Sequence of chain 1.D:
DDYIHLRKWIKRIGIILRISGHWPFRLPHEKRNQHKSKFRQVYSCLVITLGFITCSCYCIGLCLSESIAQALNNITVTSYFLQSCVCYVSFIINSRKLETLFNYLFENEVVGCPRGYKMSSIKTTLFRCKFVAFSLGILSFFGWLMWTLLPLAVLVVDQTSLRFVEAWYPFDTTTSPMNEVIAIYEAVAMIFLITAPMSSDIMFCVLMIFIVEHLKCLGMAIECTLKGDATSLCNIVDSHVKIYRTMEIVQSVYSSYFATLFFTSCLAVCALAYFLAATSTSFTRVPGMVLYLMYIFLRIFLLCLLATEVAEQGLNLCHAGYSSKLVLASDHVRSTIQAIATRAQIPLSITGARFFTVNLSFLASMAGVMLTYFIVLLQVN

A small-molecule ligand and the protein it binds are described below.
Small molecule (SMILES): C=CCc1ccc(O)c(OC)c1

Binding-site contacts:
Ligand atom C5 contacts residue GLY158 of chain 1.D at 4.1 Å.
Ligand atom C5 contacts residue TRP159 of chain 1.D at 4.4 Å (hydrophobic).
Ligand atom O2 contacts residue TYR387 of chain 1.D at 3.2 Å.
Ligand atom C7 contacts residue MET213 of chain 1.D at 3.7 Å (hydrophobic).
Ligand atom C8 contacts residue VAL92 of chain 1.D at 4.4 Å (hydrophobic).
Ligand atom C9 contacts residue TRP162 of chain 1.D at 3.5 Å (hydrophobic).
Ligand atom C2 contacts residue MET213 of chain 1.D at 4.3 Å (hydrophobic).
Ligand atom C9 contacts residue MET213 of chain 1.D at 3.7 Å (hydrophobic).
Ligand atom C10 contacts residue ILE217 of chain 1.D at 3.9 Å (hydrophobic).
Ligand atom C1 contacts residue ILE217 of chain 1.D at 3.6 Å (hydrophobic).
Ligand atom O1 contacts residue TYR387 of chain 1.D at 4.5 Å.
Ligand atom O1 contacts residue TYR384 of chain 1.D at 3.7 Å.
Ligand atom C8 contacts residue TYR95 of chain 1.D at 4.1 Å (hydrophobic).
Ligand atom C7 contacts residue ILE217 of chain 1.D at 3.7 Å (hydrophobic).
Ligand atom C9 contacts residue VAL92 of chain 1.D at 3.5 Å (hydrophobic).
Ligand atom C8 contacts residue TYR384 of chain 1.D at 4.0 Å (hydrophobic).
Ligand atom O1 contacts residue TRP159 of chain 1.D at 4.3 Å.
Ligand atom C4 contacts residue ILE217 of chain 1.D at 4.2 Å (hydrophobic).
Ligand atom O1 contacts residue LEU383 of chain 1.D at 4.0 Å.
Ligand atom C10 contacts residue TYR387 of chain 1.D at 3.6 Å (hydrophobic).
Ligand atom C8 contacts residue MET213 of chain 1.D at 4.3 Å (hydrophobic).
Ligand atom C3 contacts residue ILE217 of chain 1.D at 4.3 Å (hydrophobic).
Ligand atom C6 contacts residue TYR384 of chain 1.D at 3.8 Å (hydrophobic).
Ligand atom C1 contacts residue TYR384 of chain 1.D at 3.6 Å (hydrophobic).
Ligand atom C4 contacts residue TRP162 of chain 1.D at 4.0 Å (hydrophobic).
Ligand atom C10 contacts residue SER155 of chain 1.D at 3.7 Å.
Ligand atom O1 contacts residue GLY158 of chain 1.D at 3.2 Å.
Ligand atom C10 contacts residue TYR95 of chain 1.D at 4.3 Å (hydrophobic).
Ligand atom C4 contacts residue TYR384 of chain 1.D at 4.0 Å (hydrophobic).
Ligand atom O2 contacts residue TYR384 of chain 1.D at 4.0 Å.
Ligand atom C6 contacts residue GLY158 of chain 1.D at 3.9 Å.
Ligand atom C4 contacts residue MET213 of chain 1.D at 4.2 Å (hydrophobic).
Ligand atom C2 contacts residue TYR384 of chain 1.D at 3.8 Å (hydrophobic).
Ligand atom C6 contacts residue TRP162 of chain 1.D at 4.1 Å (hydrophobic).
Ligand atom C7 contacts residue TYR95 of chain 1.D at 4.1 Å (hydrophobic).
Ligand atom C7 contacts residue TYR384 of chain 1.D at 4.4 Å (hydrophobic).
Ligand atom C3 contacts residue TYR387 of chain 1.D at 4.4 Å (hydrophobic).
Ligand atom C5 contacts residue TYR384 of chain 1.D at 3.5 Å (hydrophobic).
Ligand atom C2 contacts residue ILE217 of chain 1.D at 3.6 Å (hydrophobic).
Ligand atom C3 contacts residue TYR384 of chain 1.D at 3.5 Å (hydrophobic).